Sequence of chain 1.A:
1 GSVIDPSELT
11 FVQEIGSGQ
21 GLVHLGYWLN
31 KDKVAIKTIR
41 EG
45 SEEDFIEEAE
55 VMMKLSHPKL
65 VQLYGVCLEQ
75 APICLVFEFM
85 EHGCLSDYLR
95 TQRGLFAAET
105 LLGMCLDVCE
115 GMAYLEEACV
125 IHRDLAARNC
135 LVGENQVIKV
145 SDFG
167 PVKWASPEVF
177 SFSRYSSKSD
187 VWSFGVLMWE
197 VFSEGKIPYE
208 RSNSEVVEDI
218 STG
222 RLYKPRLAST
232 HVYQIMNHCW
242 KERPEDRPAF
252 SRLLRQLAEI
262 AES

The small molecule below binds the protein below.
Small molecule (SMILES): CCC(O)(CC)c1cc(OCCN2CCOCC2)c2cc(-c3n[nH]c4ccsc34)[nH]c2c1

Binding-site contacts:
Ligand atom CAC contacts residue PHE83 of chain 1.A at 3.6 Å (hydrophobic).
Ligand atom NAV contacts residue LEU135 of chain 1.A at 3.8 Å.
Ligand atom CAC contacts residue GLY87 of chain 1.A at 3.4 Å.
Ligand atom CAR contacts residue VAL23 of chain 1.A at 3.8 Å (hydrophobic).
Ligand atom CAT contacts residue ALA35 of chain 1.A at 3.7 Å (hydrophobic).
Ligand atom CBB contacts residue GLY87 of chain 1.A at 3.4 Å.
Ligand atom CAL contacts residue GLY16 of chain 1.A at 3.7 Å.
Ligand atom CBD contacts residue GLU85 of chain 1.A at 3.8 Å.
Ligand atom NAG contacts residue PHE83 of chain 1.A at 3.5 Å.
Ligand atom CAX contacts residue ALA35 of chain 1.A at 3.6 Å (hydrophobic).
Ligand atom OAJ contacts residue ILE15 of chain 1.A at 3.8 Å.
Ligand atom NAU contacts residue ALA35 of chain 1.A at 3.5 Å.
Ligand atom CAY contacts residue LEU135 of chain 1.A at 3.6 Å (hydrophobic).
Ligand atom CBB contacts residue HIS86 of chain 1.A at 3.5 Å.
Ligand atom CAF contacts residue MET84 of chain 1.A at 3.3 Å (hydrophobic).
Ligand atom NAG contacts residue MET84 of chain 1.A at 2.8 Å (h-bond).
Ligand atom CAI contacts residue ILE15 of chain 1.A at 3.7 Å (hydrophobic).
Ligand atom CAE contacts residue ILE15 of chain 1.A at 3.5 Å (hydrophobic).
Ligand atom NAU contacts residue GLU82 of chain 1.A at 3.4 Å (salt-bridge).
Ligand atom CAX contacts residue LEU135 of chain 1.A at 3.5 Å (hydrophobic).
Ligand atom CAW contacts residue LEU135 of chain 1.A at 3.6 Å (hydrophobic).
Ligand atom CBB contacts residue GLU85 of chain 1.A at 3.5 Å.
Ligand atom CAW contacts residue ALA35 of chain 1.A at 3.8 Å (hydrophobic).
Ligand atom NAU contacts residue MET84 of chain 1.A at 3.1 Å (h-bond).
Ligand atom CAC contacts residue MET84 of chain 1.A at 3.3 Å (hydrophobic).
Ligand atom CBE contacts residue ILE15 of chain 1.A at 3.7 Å (hydrophobic).
Ligand atom CAF contacts residue GLY87 of chain 1.A at 3.5 Å.
Ligand atom CBE contacts residue PHE83 of chain 1.A at 3.8 Å (hydrophobic).
Ligand atom CAD contacts residue ILE15 of chain 1.A at 3.6 Å (hydrophobic).
Ligand atom CAY contacts residue PHE81 of chain 1.A at 3.6 Å (hydrophobic).
Ligand atom NAV contacts residue GLU82 of chain 1.A at 2.9 Å (salt-bridge).
Ligand atom CAE contacts residue GLY87 of chain 1.A at 3.8 Å.
Ligand atom CAH contacts residue LEU135 of chain 1.A at 3.7 Å (hydrophobic).
Ligand atom CAB contacts residue GLY87 of chain 1.A at 3.7 Å.
Ligand atom CAF contacts residue PHE83 of chain 1.A at 3.7 Å (hydrophobic).
Ligand atom NAV contacts residue MET84 of chain 1.A at 3.7 Å.
Ligand atom CAF contacts residue ILE15 of chain 1.A at 3.8 Å (hydrophobic).
Ligand atom CAL contacts residue ILE15 of chain 1.A at 3.5 Å (hydrophobic).
Ligand atom NAV contacts residue ALA35 of chain 1.A at 3.4 Å.
Ligand atom CAT contacts residue LEU135 of chain 1.A at 3.6 Å (hydrophobic).